Sequence of chain 1.C:
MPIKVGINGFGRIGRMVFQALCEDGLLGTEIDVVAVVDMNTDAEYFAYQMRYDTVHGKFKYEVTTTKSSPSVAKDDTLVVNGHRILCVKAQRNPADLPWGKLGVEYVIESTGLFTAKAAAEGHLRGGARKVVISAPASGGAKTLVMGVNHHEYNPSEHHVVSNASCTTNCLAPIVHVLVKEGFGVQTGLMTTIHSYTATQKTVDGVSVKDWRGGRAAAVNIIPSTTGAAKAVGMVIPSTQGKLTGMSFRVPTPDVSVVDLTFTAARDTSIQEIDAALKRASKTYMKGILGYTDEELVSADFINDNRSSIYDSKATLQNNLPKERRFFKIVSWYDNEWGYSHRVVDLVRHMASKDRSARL

This protein binds this small molecule.
Small molecule (SMILES): O=C(CP(=O)(O)O)[C@@H](O)COP(=O)(O)O

Binding-site contacts:
Ligand atom O10 contacts residue THR192 of chain 1.C at 3.3 Å.
Ligand atom O11 contacts residue HIS194 of chain 1.C at 3.5 Å.
Ligand atom P8 contacts residue SER247 of chain 1.C at 3.7 Å.
Ligand atom O14 contacts residue NAD1 of chain 1.G at 3.2 Å.
Ligand atom O10 contacts residue THR167 of chain 1.C at 2.7 Å (h-bond).
Ligand atom C4 contacts residue THR226 of chain 1.C at 3.7 Å.
Ligand atom O10 contacts residue SER247 of chain 1.C at 4.1 Å.
Ligand atom O15 contacts residue THR199 of chain 1.C at 3.0 Å (h-bond).
Ligand atom O6 contacts residue HIS194 of chain 1.C at 2.9 Å (h-bond).
Ligand atom P12 contacts residue NAD1 of chain 1.G at 3.2 Å.
Ligand atom C3 contacts residue CYS166 of chain 1.C at 4.0 Å (hydrophobic).
Ligand atom C3 contacts residue THR167 of chain 1.C at 3.9 Å.
Ligand atom O14 contacts residue THR197 of chain 1.C at 4.0 Å.
Ligand atom O13 contacts residue NAD1 of chain 1.G at 3.0 Å (h-bond).
Ligand atom O11 contacts residue ARG249 of chain 1.C at 3.1 Å (salt-bridge).
Ligand atom C1 contacts residue CYS166 of chain 1.C at 4.0 Å (hydrophobic).
Ligand atom O11 contacts residue SER247 of chain 1.C at 2.9 Å (h-bond).
Ligand atom O5 contacts residue NAD1 of chain 1.G at 4.2 Å.
Ligand atom C2 contacts residue CYS166 of chain 1.C at 3.6 Å (hydrophobic).
Ligand atom P12 contacts residue THR199 of chain 1.C at 3.9 Å.
Ligand atom O7 contacts residue NAD1 of chain 1.G at 3.2 Å (h-bond).
Ligand atom O6 contacts residue ARG249 of chain 1.C at 4.0 Å.
Ligand atom P12 contacts residue THR197 of chain 1.C at 3.9 Å.
Ligand atom P8 contacts residue THR167 of chain 1.C at 4.0 Å.
Ligand atom C1 contacts residue ARG249 of chain 1.C at 3.7 Å.
Ligand atom O15 contacts residue ARG249 of chain 1.C at 3.2 Å (salt-bridge).
Ligand atom O15 contacts residue THR197 of chain 1.C at 2.5 Å (h-bond).
Ligand atom O7 contacts residue ARG249 of chain 1.C at 4.1 Å.
Ligand atom O10 contacts residue HIS194 of chain 1.C at 4.0 Å.
Ligand atom C3 contacts residue HIS194 of chain 1.C at 4.1 Å.
Ligand atom O6 contacts residue CYS166 of chain 1.C at 3.7 Å.
Ligand atom C1 contacts residue NAD1 of chain 1.G at 4.2 Å.
Ligand atom O9 contacts residue THR226 of chain 1.C at 2.6 Å (h-bond).
Ligand atom O13 contacts residue THR199 of chain 1.C at 3.2 Å.
Ligand atom O10 contacts residue THR226 of chain 1.C at 3.5 Å (h-bond).
Ligand atom O9 contacts residue THR225 of chain 1.C at 4.1 Å.
Ligand atom O6 contacts residue THR167 of chain 1.C at 3.3 Å (h-bond).
Ligand atom C3 contacts residue ARG249 of chain 1.C at 4.1 Å.
Ligand atom P8 contacts residue THR226 of chain 1.C at 3.5 Å.
Ligand atom O9 contacts residue SER247 of chain 1.C at 3.1 Å.